Sequence of chain 1.I:
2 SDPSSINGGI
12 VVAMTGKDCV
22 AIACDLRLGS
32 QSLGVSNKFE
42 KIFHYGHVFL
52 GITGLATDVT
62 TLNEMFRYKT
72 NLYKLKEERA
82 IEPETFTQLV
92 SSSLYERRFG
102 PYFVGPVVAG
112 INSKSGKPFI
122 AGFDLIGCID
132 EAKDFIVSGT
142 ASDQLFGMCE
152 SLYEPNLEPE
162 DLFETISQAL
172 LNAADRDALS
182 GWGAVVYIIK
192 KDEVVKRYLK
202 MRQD

Sequence of chain 1.H:
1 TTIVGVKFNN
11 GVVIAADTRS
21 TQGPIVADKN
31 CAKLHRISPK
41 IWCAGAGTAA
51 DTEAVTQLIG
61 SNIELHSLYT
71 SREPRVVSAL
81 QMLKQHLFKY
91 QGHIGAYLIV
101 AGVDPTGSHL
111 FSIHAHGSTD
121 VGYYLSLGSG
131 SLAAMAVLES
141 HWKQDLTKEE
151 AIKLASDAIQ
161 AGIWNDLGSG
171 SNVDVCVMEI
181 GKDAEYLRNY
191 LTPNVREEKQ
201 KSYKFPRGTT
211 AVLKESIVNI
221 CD

A small-molecule ligand and the protein it binds are described below.
Small molecule (SMILES): CC(C)C[C@H](NC(=O)[C@H](Cc1ccccc1)N=[N+]=[N-])C(=O)NCC(=O)N[C@H](CCS(C)(=O)=O)Cc1ccc(CN)cc1

Binding-site contacts:
Ligand atom C8 contacts residue ASP125 of chain 1.I at 3.9 Å.
Ligand atom C37 contacts residue THR1 of chain 1.H at 2.8 Å.
Ligand atom C15 contacts residue THR21 of chain 1.H at 3.6 Å.
Ligand atom N11 contacts residue GLN22 of chain 1.H at 3.4 Å (h-bond).
Ligand atom C37 contacts residue GLY45 of chain 1.H at 3.6 Å.
Ligand atom C51 contacts residue THR1 of chain 1.H at 3.6 Å.
Ligand atom N27 contacts residue THR21 of chain 1.H at 3.0 Å (h-bond).
Ligand atom O34 contacts residue THR21 of chain 1.H at 3.1 Å (h-bond).
Ligand atom N14 contacts residue ASP125 of chain 1.I at 3.1 Å (salt-bridge).
Ligand atom N10 contacts residue GLN22 of chain 1.H at 3.1 Å (h-bond).
Ligand atom N45 contacts residue HIS35 of chain 1.H at 3.9 Å.
Ligand atom C47 contacts residue GLY47 of chain 1.H at 3.6 Å.
Ligand atom O50 contacts residue SER129 of chain 1.H at 2.9 Å (h-bond).
Ligand atom O26 contacts residue ALA49 of chain 1.H at 3.3 Å (h-bond).
Ligand atom C18 contacts residue CYS129 of chain 1.I at 3.8 Å (hydrophobic).
Ligand atom O13 contacts residue GLN22 of chain 1.H at 3.7 Å.
Ligand atom C51 contacts residue SER129 of chain 1.H at 3.9 Å.
Ligand atom C36 contacts residue THR1 of chain 1.H at 2.4 Å.
Ligand atom N35 contacts residue THR1 of chain 1.H at 3.7 Å.
Ligand atom N9 contacts residue GLN22 of chain 1.H at 3.4 Å (h-bond).
Ligand atom C40 contacts residue CYS31 of chain 1.H at 3.7 Å (hydrophobic).
Ligand atom S48 contacts residue THR1 of chain 1.H at 3.6 Å.
Ligand atom C4 contacts residue THR48 of chain 1.H at 3.9 Å.
Ligand atom N45 contacts residue CYS129 of chain 1.I at 3.8 Å.
Ligand atom C43 contacts residue GLY45 of chain 1.H at 3.3 Å.
Ligand atom C46 contacts residue THR1 of chain 1.H at 1.4 Å.
Ligand atom C47 contacts residue THR1 of chain 1.H at 2.6 Å.
Ligand atom N11 contacts residue LEU126 of chain 1.I at 3.9 Å.
Ligand atom C25 contacts residue THR21 of chain 1.H at 3.8 Å.
Ligand atom O50 contacts residue THR1 of chain 1.H at 3.0 Å (h-bond).
Ligand atom C2 contacts residue LEU126 of chain 1.I at 3.5 Å (hydrophobic).
Ligand atom O50 contacts residue GLY128 of chain 1.H at 3.8 Å.
Ligand atom O49 contacts residue GLY47 of chain 1.H at 3.9 Å.
Ligand atom C28 contacts residue GLY47 of chain 1.H at 3.6 Å.
Ligand atom N45 contacts residue GLU53 of chain 1.H at 2.7 Å (salt-bridge).
Ligand atom C19 contacts residue ALA27 of chain 1.H at 3.7 Å (hydrophobic).
Ligand atom C19 contacts residue GLN22 of chain 1.H at 3.4 Å.
Ligand atom N35 contacts residue GLY47 of chain 1.H at 3.5 Å (h-bond).
Ligand atom C16 contacts residue ASP125 of chain 1.I at 3.9 Å.
Ligand atom C1 contacts residue LEU126 of chain 1.I at 3.5 Å (hydrophobic).